Binding-site contacts:
Ligand atom O1 contacts residue HIS134 of chain 3.A at 2.9 Å (h-bond).
Ligand atom P contacts residue SER80 of chain 1.A at 3.5 Å.
Ligand atom C1P contacts residue ARG54 of chain 3.A at 3.3 Å.
Ligand atom O1P contacts residue SER80 of chain 1.A at 3.0 Å (h-bond).
Ligand atom C3 contacts residue LEU267 of chain 3.A at 3.4 Å (hydrophobic).
Ligand atom O1 contacts residue ARG105 of chain 3.A at 2.9 Å (salt-bridge).
Ligand atom C5 contacts residue LEU267 of chain 3.A at 3.5 Å (hydrophobic).
Ligand atom O4 contacts residue LYS84 of chain 1.A at 2.9 Å (salt-bridge).
Ligand atom O3 contacts residue ARG105 of chain 3.A at 3.3 Å (salt-bridge).
Ligand atom O3P contacts residue ARG54 of chain 3.A at 3.5 Å (salt-bridge).
Ligand atom O3 contacts residue ARG167 of chain 3.A at 2.9 Å (salt-bridge).
Ligand atom C5 contacts residue ARG229 of chain 3.A at 3.6 Å.
Ligand atom O5 contacts residue GLN231 of chain 3.A at 2.9 Å (h-bond).
Ligand atom O1 contacts residue GLN137 of chain 3.A at 3.7 Å.
Ligand atom O2P contacts residue SER80 of chain 1.A at 2.9 Å (h-bond).
Ligand atom O2P contacts residue ARG54 of chain 3.A at 2.9 Å (salt-bridge).
Ligand atom O2 contacts residue HIS134 of chain 3.A at 3.6 Å.
Ligand atom C4 contacts residue ARG167 of chain 3.A at 3.5 Å.
Ligand atom O1P contacts residue ARG105 of chain 3.A at 2.8 Å (salt-bridge).
Ligand atom O1P contacts residue LYS84 of chain 1.A at 2.7 Å (salt-bridge).
Ligand atom O3P contacts residue THR55 of chain 3.A at 2.7 Å (h-bond).
Ligand atom C1 contacts residue LEU267 of chain 3.A at 3.5 Å (hydrophobic).
Ligand atom P contacts residue ARG105 of chain 3.A at 3.6 Å.
Ligand atom N2 contacts residue LEU267 of chain 3.A at 2.7 Å (h-bond).
Ligand atom P contacts residue THR53 of chain 3.A at 3.7 Å.
Ligand atom O5 contacts residue ARG229 of chain 3.A at 3.0 Å (salt-bridge).
Ligand atom O2 contacts residue ARG167 of chain 3.A at 2.8 Å (salt-bridge).
Ligand atom C2 contacts residue LEU267 of chain 3.A at 3.6 Å (hydrophobic).
Ligand atom O1 contacts residue THR55 of chain 3.A at 2.9 Å (h-bond).
Ligand atom C3 contacts residue THR168 of chain 3.A at 3.7 Å.
Ligand atom O2P contacts residue THR53 of chain 3.A at 2.8 Å (h-bond).
Ligand atom O3 contacts residue LYS84 of chain 1.A at 2.9 Å (salt-bridge).
Ligand atom O1P contacts residue SER52 of chain 3.A at 3.7 Å.
Ligand atom C1P contacts residue LEU267 of chain 3.A at 3.3 Å (hydrophobic).
Ligand atom P contacts residue ARG54 of chain 3.A at 3.8 Å.
Ligand atom C5 contacts residue GLN231 of chain 3.A at 3.5 Å.
Ligand atom O3P contacts residue SER52 of chain 3.A at 2.7 Å (h-bond).
Ligand atom O3P contacts residue ARG105 of chain 3.A at 3.3 Å (salt-bridge).
Ligand atom O3P contacts residue THR53 of chain 3.A at 3.6 Å.
Ligand atom O4 contacts residue ARG229 of chain 3.A at 2.9 Å (salt-bridge).

Sequence of chain 3.A:
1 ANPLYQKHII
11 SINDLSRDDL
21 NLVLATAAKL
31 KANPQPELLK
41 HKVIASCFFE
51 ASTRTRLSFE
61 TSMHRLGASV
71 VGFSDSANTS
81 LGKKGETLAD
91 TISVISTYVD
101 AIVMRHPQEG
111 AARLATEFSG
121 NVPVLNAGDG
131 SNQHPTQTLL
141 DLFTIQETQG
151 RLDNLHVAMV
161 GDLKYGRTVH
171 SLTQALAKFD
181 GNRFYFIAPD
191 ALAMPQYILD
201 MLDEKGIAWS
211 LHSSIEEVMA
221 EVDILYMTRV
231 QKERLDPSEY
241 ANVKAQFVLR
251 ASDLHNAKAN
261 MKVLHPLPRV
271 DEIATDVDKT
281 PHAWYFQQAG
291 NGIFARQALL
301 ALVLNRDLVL

The protein below binds the small molecule below.
Small molecule (SMILES): O=C(O)C[C@H](NC(=O)CP(=O)(O)O)C(=O)O

Sequence of chain 1.A:
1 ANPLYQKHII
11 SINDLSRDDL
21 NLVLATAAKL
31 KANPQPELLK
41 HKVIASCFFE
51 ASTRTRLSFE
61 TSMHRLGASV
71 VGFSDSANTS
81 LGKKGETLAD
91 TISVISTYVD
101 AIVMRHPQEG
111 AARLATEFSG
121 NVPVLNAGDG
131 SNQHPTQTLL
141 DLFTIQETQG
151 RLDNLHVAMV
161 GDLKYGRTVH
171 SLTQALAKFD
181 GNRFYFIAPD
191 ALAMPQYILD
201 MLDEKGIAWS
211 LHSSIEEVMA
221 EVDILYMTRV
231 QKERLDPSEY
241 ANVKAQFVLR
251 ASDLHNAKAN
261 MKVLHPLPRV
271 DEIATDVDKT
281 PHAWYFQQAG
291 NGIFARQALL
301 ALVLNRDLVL